Binding-site contacts:
Ligand atom C contacts residue SER19 of chain 1.H at 4.0 Å.
Ligand atom O contacts residue SER19 of chain 1.H at 3.1 Å (h-bond).
Ligand atom N contacts residue THR16 of chain 1.H at 3.3 Å (h-bond).
Ligand atom CA contacts residue THR16 of chain 1.H at 3.7 Å.
Ligand atom N contacts residue LEU15 of chain 1.H at 4.1 Å.

A protein and the small-molecule ligand that binds it are described below.
Small molecule (SMILES): NCC(=O)O

Sequence of chain 1.H:
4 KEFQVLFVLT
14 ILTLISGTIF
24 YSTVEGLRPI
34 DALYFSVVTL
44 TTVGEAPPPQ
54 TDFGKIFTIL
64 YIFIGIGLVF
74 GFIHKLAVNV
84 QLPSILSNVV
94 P